Binding-site contacts:
Ligand atom N6 contacts residue THR45 of chain 12.C at 2.9 Å (h-bond).
Ligand atom C5 contacts residue THR45 of chain 12.C at 3.2 Å.
Ligand atom P contacts residue SER51 of chain 12.D at 3.4 Å.
Ligand atom O3' contacts residue ARG49 of chain 12.D at 3.0 Å (salt-bridge).
Ligand atom O3' contacts residue SER51 of chain 12.D at 3.4 Å.
Ligand atom C5' contacts residue ARG49 of chain 12.D at 3.1 Å.
Ligand atom OP1 contacts residue LYS89 of chain 12.D at 3.3 Å (salt-bridge).
Ligand atom O2' contacts residue GLU63 of chain 12.C at 3.6 Å.
Ligand atom C5 contacts residue TYR85 of chain 12.C at 3.7 Å (hydrophobic).
Ligand atom OP2 contacts residue LYS89 of chain 12.D at 3.4 Å (salt-bridge).
Ligand atom C2 contacts residue SER47 of chain 12.C at 3.2 Å.
Ligand atom N7 contacts residue LYS61 of chain 12.C at 3.5 Å.
Ligand atom N1 contacts residue SER47 of chain 12.C at 2.8 Å (h-bond).
Ligand atom OP1 contacts residue LYS57 of chain 12.D at 2.8 Å.
Ligand atom N7 contacts residue THR45 of chain 12.C at 2.5 Å (h-bond).
Ligand atom C8 contacts residue TYR85 of chain 12.C at 3.7 Å (hydrophobic).
Ligand atom C5' contacts residue TYR85 of chain 12.C at 3.7 Å (hydrophobic).
Ligand atom OP2 contacts residue LYS43 of chain 12.C at 3.0 Å (salt-bridge).
Ligand atom O5' contacts residue LYS57 of chain 12.D at 3.1 Å (salt-bridge).
Ligand atom P contacts residue LYS57 of chain 12.D at 3.2 Å.
Ligand atom OP1 contacts residue SER51 of chain 12.D at 2.8 Å (h-bond).
Ligand atom P contacts residue LYS89 of chain 12.D at 3.4 Å.
Ligand atom OP1 contacts residue SER52 of chain 12.D at 2.9 Å (h-bond).
Ligand atom OP2 contacts residue ASN55 of chain 12.D at 3.5 Å (h-bond).
Ligand atom OP2 contacts residue LYS89 of chain 12.D at 3.5 Å (salt-bridge).
Ligand atom P contacts residue ARG49 of chain 12.D at 3.2 Å.
Ligand atom OP2 contacts residue TYR85 of chain 12.C at 2.9 Å (h-bond).
Ligand atom OP2 contacts residue LYS57 of chain 12.D at 3.2 Å (salt-bridge).
Ligand atom O5' contacts residue ARG49 of chain 12.D at 3.6 Å (salt-bridge).
Ligand atom OP2 contacts residue SER51 of chain 12.D at 3.5 Å (h-bond).
Ligand atom N7 contacts residue TYR85 of chain 12.C at 3.6 Å.
Ligand atom C8 contacts residue THR45 of chain 12.C at 3.6 Å.
Ligand atom OP2 contacts residue LYS57 of chain 12.D at 2.6 Å (salt-bridge).
Ligand atom OP1 contacts residue ASN55 of chain 12.D at 3.4 Å (h-bond).
Ligand atom OP1 contacts residue ARG49 of chain 12.D at 2.5 Å (salt-bridge).
Ligand atom N1 contacts residue THR59 of chain 12.C at 3.5 Å.
Ligand atom N6 contacts residue THR91 of chain 12.D at 3.4 Å (h-bond).
Ligand atom C6 contacts residue TYR85 of chain 12.C at 3.7 Å (hydrophobic).
Ligand atom C6 contacts residue THR45 of chain 12.C at 3.5 Å.
Ligand atom N6 contacts residue THR59 of chain 12.C at 2.9 Å (h-bond).

Sequence of chain 12.D:
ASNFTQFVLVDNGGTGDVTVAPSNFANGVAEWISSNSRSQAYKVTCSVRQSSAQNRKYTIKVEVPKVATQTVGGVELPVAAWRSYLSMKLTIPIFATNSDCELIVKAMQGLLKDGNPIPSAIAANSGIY

Sequence of chain 12.C:
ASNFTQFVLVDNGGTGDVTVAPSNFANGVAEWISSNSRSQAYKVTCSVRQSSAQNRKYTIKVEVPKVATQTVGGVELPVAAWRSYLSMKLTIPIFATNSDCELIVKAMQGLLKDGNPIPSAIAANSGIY

The small molecule below binds the protein below.
Small molecule (SMILES): Nc1ccn([C@@H]2O[C@H](CO[P](=O)(O)O[C@H]3[C@@H](O)[C@H](n4cnc5c(N)ncnc54)O[C@@H]3CO[P](=O)(O)O[C@H]3[C@@H](O)[C@H](n4cnc5c(=O)nc(N)[nH]c54)O[C@@H]3CO[P](=O)(O)O[C@H]3[C@@H](O)[C@H](n4cnc5c(N)ncnc54)O[C@@H]3CO[P](=O)(O)O[C@H]3[C@@H](O)[C@H](n4cnc5c(N)ncnc54)O[C@@H]3CO[P](=O)(O)O[C@H]3[C@@H](O)[C@H](n4ccc(=O)[nH]c4=O)O[C@@H]3CO[P](=O)(O)O[C@H]3[C@@H](O)[C@H](n4ccc(N)nc4=O)O[C@@H]3CO[P](=O)(O)O[C@H]3[C@@H](O)[C@H](n4ccc(=O)[nH]c4=O)O[C@@H]3CO[P](=O)(O)O[C@H]3[C@@H](O)[C@H](n4cnc5c(=O)nc(N)[nH]c54)O[C@@H]3COPO)[C@@H](O)[C@H]2O)c(=O)n1